Sequence of chain 1.B:
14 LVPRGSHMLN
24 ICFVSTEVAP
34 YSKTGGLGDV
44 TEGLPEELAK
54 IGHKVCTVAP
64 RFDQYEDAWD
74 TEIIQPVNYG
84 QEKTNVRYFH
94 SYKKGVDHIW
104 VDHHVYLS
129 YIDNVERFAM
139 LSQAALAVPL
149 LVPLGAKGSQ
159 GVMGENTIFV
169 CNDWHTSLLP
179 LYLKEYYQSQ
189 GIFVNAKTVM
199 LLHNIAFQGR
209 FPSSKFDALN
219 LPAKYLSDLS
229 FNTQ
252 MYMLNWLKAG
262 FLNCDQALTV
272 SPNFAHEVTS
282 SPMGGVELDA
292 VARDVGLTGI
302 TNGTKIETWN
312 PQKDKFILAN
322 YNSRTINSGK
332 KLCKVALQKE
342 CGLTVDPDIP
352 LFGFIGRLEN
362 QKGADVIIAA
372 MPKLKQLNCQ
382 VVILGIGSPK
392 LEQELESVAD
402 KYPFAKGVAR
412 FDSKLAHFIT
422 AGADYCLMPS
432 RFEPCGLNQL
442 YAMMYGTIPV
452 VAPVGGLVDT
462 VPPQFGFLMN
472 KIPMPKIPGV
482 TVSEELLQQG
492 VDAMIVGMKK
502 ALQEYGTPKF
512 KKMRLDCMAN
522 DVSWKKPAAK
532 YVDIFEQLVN

Binding-site contacts:
Ligand atom C3 contacts residue GLU434 of chain 1.B at 3.3 Å.
Ligand atom C2 contacts residue ASN202 of chain 1.B at 3.9 Å.
Ligand atom C6 contacts residue VAL43 of chain 1.B at 4.0 Å (hydrophobic).
Ligand atom O2 contacts residue GLU434 of chain 1.B at 3.5 Å (salt-bridge).
Ligand atom O4 contacts residue CYS436 of chain 1.B at 3.7 Å.
Ligand atom C2 contacts residue GLN362 of chain 1.B at 4.1 Å.
Ligand atom O2 contacts residue ADP1 of chain 1.K at 2.8 Å (h-bond).
Ligand atom C6 contacts residue LEU40 of chain 1.B at 3.6 Å (hydrophobic).
Ligand atom O1 contacts residue ADP1 of chain 1.K at 3.4 Å (h-bond).
Ligand atom O2 contacts residue ARG358 of chain 1.B at 4.0 Å.
Ligand atom C6 contacts residue ASN303 of chain 1.B at 3.8 Å.
Ligand atom O4 contacts residue ASN303 of chain 1.B at 4.0 Å.
Ligand atom O2 contacts residue GLN362 of chain 1.B at 3.0 Å (h-bond).
Ligand atom C2 contacts residue HIS201 of chain 1.B at 3.8 Å.
Ligand atom O4 contacts residue GLY437 of chain 1.B at 2.9 Å (h-bond).
Ligand atom C2 contacts residue GLU434 of chain 1.B at 3.9 Å.
Ligand atom C2 contacts residue PRO435 of chain 1.B at 3.9 Å (hydrophobic).
Ligand atom O6 contacts residue HIS201 of chain 1.B at 3.0 Å (h-bond).
Ligand atom C1 contacts residue HIS201 of chain 1.B at 3.3 Å.
Ligand atom C1 contacts residue ASN202 of chain 1.B at 3.9 Å.
Ligand atom O3 contacts residue GLU434 of chain 1.B at 2.4 Å (salt-bridge).
Ligand atom C4 contacts residue CYS436 of chain 1.B at 4.0 Å (hydrophobic).
Ligand atom C3 contacts residue ADP1 of chain 1.K at 3.9 Å.
Ligand atom O6 contacts residue ASN303 of chain 1.B at 3.1 Å (h-bond).
Ligand atom O2 contacts residue ASN202 of chain 1.B at 3.5 Å (h-bond).
Ligand atom C5 contacts residue GLY39 of chain 1.B at 4.0 Å.
Ligand atom C6 contacts residue HIS201 of chain 1.B at 3.8 Å.
Ligand atom C5 contacts residue LEU40 of chain 1.B at 4.1 Å (hydrophobic).
Ligand atom C2 contacts residue ADP1 of chain 1.K at 3.8 Å.
Ligand atom C6 contacts residue GLY39 of chain 1.B at 3.4 Å.
Ligand atom O6 contacts residue VAL271 of chain 1.B at 3.9 Å.
Ligand atom O1 contacts residue ASN202 of chain 1.B at 3.7 Å.
Ligand atom C3 contacts residue GLY437 of chain 1.B at 3.9 Å.
Ligand atom O2 contacts residue PRO435 of chain 1.B at 4.1 Å.
Ligand atom C4 contacts residue GLY437 of chain 1.B at 3.9 Å.
Ligand atom O3 contacts residue CYS436 of chain 1.B at 3.2 Å (h-bond).
Ligand atom O3 contacts residue GLY437 of chain 1.B at 3.1 Å (h-bond).
Ligand atom O6 contacts residue VAL43 of chain 1.B at 3.8 Å.
Ligand atom O5 contacts residue HIS201 of chain 1.B at 3.6 Å.
Ligand atom O3 contacts residue PRO435 of chain 1.B at 3.5 Å.

This protein binds this small molecule.
Small molecule (SMILES): OC[C@H]1O[C@H](O)[C@H](O)[C@@H](O)[C@@H]1O